Sequence of chain 1.A:
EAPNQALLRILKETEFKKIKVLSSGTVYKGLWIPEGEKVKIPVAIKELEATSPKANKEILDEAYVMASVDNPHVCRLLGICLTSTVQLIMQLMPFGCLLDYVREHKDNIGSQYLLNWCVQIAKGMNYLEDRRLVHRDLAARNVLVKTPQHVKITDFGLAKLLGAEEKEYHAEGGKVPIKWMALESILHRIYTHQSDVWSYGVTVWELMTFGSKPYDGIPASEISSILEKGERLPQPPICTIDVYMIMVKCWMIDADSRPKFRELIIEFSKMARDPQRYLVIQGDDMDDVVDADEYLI

Binding-site contacts:
Ligand atom PA contacts residue LYS57 of chain 1.A at 4.3 Å.
Ligand atom N1 contacts residue LEU104 of chain 1.A at 3.9 Å.
Ligand atom N1 contacts residue MET105 of chain 1.A at 3.0 Å (h-bond).
Ligand atom C6 contacts residue ALA55 of chain 1.A at 3.4 Å (hydrophobic).
Ligand atom O1B contacts residue ASP167 of chain 1.A at 3.7 Å.
Ligand atom N1 contacts residue LEU156 of chain 1.A at 4.3 Å.
Ligand atom C5' contacts residue SER31 of chain 1.A at 3.9 Å.
Ligand atom N6 contacts residue MET105 of chain 1.A at 3.9 Å.
Ligand atom O4' contacts residue SER31 of chain 1.A at 4.0 Å.
Ligand atom C6 contacts residue LEU156 of chain 1.A at 3.7 Å (hydrophobic).
Ligand atom N1 contacts residue ALA55 of chain 1.A at 3.6 Å.
Ligand atom C4' contacts residue VAL38 of chain 1.A at 4.3 Å (hydrophobic).
Ligand atom C5 contacts residue MET102 of chain 1.A at 4.3 Å (hydrophobic).
Ligand atom N6 contacts residue LEU156 of chain 1.A at 3.7 Å.
Ligand atom O2' contacts residue LEU156 of chain 1.A at 3.9 Å.
Ligand atom C5' contacts residue VAL38 of chain 1.A at 4.0 Å (hydrophobic).
Ligand atom N7 contacts residue LEU156 of chain 1.A at 3.8 Å.
Ligand atom O1A contacts residue LYS57 of chain 1.A at 3.0 Å (salt-bridge).
Ligand atom C4 contacts residue LEU156 of chain 1.A at 4.3 Å (hydrophobic).
Ligand atom O2A contacts residue ASP167 of chain 1.A at 3.2 Å (salt-bridge).
Ligand atom N6 contacts residue MET102 of chain 1.A at 3.2 Å.
Ligand atom O2' contacts residue CYS109 of chain 1.A at 3.8 Å.
Ligand atom C6 contacts residue MET105 of chain 1.A at 3.9 Å (hydrophobic).
Ligand atom N3 contacts residue LEU30 of chain 1.A at 4.1 Å.
Ligand atom C2 contacts residue MET105 of chain 1.A at 3.4 Å (hydrophobic).
Ligand atom C6 contacts residue GLN103 of chain 1.A at 3.9 Å.
Ligand atom O1A contacts residue VAL38 of chain 1.A at 4.3 Å.
Ligand atom N6 contacts residue ALA55 of chain 1.A at 3.4 Å.
Ligand atom C2 contacts residue LEU104 of chain 1.A at 3.9 Å (hydrophobic).
Ligand atom N6 contacts residue GLN103 of chain 1.A at 3.0 Å (h-bond).
Ligand atom C5 contacts residue ALA55 of chain 1.A at 4.0 Å (hydrophobic).
Ligand atom C2 contacts residue LEU30 of chain 1.A at 4.1 Å (hydrophobic).
Ligand atom N3 contacts residue MET105 of chain 1.A at 4.2 Å.
Ligand atom C6 contacts residue MET102 of chain 1.A at 4.2 Å (hydrophobic).
Ligand atom N1 contacts residue GLN103 of chain 1.A at 4.0 Å.
Ligand atom C4' contacts residue SER31 of chain 1.A at 3.5 Å.
Ligand atom O4' contacts residue VAL38 of chain 1.A at 3.8 Å.
Ligand atom N7 contacts residue MET102 of chain 1.A at 3.8 Å.
Ligand atom C2 contacts residue ALA55 of chain 1.A at 4.3 Å (hydrophobic).
Ligand atom C5 contacts residue LEU156 of chain 1.A at 3.6 Å (hydrophobic).

The protein below binds the small molecule below.
Small molecule (SMILES): Nc1ncnc2c1ncn2[C@@H]1O[C@H](CO[P](=O)(O)O[P](=O)(O)NP(=O)(O)O)[C@@H](O)[C@H]1O